Sequence of chain 1.A:
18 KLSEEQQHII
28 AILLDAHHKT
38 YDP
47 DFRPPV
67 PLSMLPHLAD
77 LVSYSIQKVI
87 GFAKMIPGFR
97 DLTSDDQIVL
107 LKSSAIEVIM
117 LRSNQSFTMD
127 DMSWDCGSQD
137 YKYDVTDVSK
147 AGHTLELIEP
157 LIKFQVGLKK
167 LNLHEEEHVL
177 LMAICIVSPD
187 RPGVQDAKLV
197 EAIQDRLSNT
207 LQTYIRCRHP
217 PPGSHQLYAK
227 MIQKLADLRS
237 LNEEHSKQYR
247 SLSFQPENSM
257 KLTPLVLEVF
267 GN

A small-molecule ligand and the protein it binds are described below.
Small molecule (SMILES): C[C@H](CCC(=O)O)[C@H]1CC[C@H]2[C@@H]3CC[C@@H]4C[C@@H](CC(C)(C)O)CC[C@]4(C)[C@H]3CC[C@]12C

Binding-site contacts:
Ligand atom O4A contacts residue SER119 of chain 1.A at 3.9 Å.
Ligand atom C16 contacts residue ILE115 of chain 1.A at 3.9 Å (hydrophobic).
Ligand atom C23 contacts residue TRP130 of chain 1.A at 3.9 Å (hydrophobic).
Ligand atom C27 contacts residue PHE266 of chain 1.A at 3.9 Å (hydrophobic).
Ligand atom C20 contacts residue TRP130 of chain 1.A at 4.0 Å (hydrophobic).
Ligand atom C27 contacts residue VAL262 of chain 1.A at 4.0 Å (hydrophobic).
Ligand atom O28 contacts residue HIS149 of chain 1.A at 2.7 Å (h-bond).
Ligand atom C21 contacts residue TYR139 of chain 1.A at 3.7 Å (hydrophobic).
Ligand atom C24 contacts residue TYR38 of chain 1.A at 3.6 Å (hydrophobic).
Ligand atom C7 contacts residue ILE112 of chain 1.A at 4.0 Å (hydrophobic).
Ligand atom C24 contacts residue SER122 of chain 1.A at 3.4 Å.
Ligand atom C2 contacts residue LEU74 of chain 1.A at 3.8 Å (hydrophobic).
Ligand atom C4 contacts residue VAL78 of chain 1.A at 3.8 Å (hydrophobic).
Ligand atom C24 contacts residue SER119 of chain 1.A at 3.8 Å.
Ligand atom O28 contacts residue HIS241 of chain 1.A at 2.6 Å (h-bond).
Ligand atom C19 contacts residue VAL144 of chain 1.A at 3.9 Å (hydrophobic).
Ligand atom C26 contacts residue HIS149 of chain 1.A at 3.6 Å.
Ligand atom C19 contacts residue ILE154 of chain 1.A at 4.0 Å (hydrophobic).
Ligand atom C23 contacts residue SER122 of chain 1.A at 3.4 Å.
Ligand atom C25 contacts residue HIS241 of chain 1.A at 3.9 Å.
Ligand atom C5 contacts residue HIS149 of chain 1.A at 3.9 Å.
Ligand atom C26 contacts residue LEU71 of chain 1.A at 4.0 Å (hydrophobic).
Ligand atom O4A contacts residue SER122 of chain 1.A at 2.7 Å (h-bond).
Ligand atom C16 contacts residue SER119 of chain 1.A at 3.6 Å.
Ligand atom C23 contacts residue CYS132 of chain 1.A at 3.9 Å (hydrophobic).
Ligand atom C3 contacts residue VAL78 of chain 1.A at 3.9 Å (hydrophobic).
Ligand atom O4A contacts residue TYR38 of chain 1.A at 2.5 Å (h-bond).
Ligand atom O4 contacts residue SER119 of chain 1.A at 3.9 Å.
Ligand atom C26 contacts residue LEU248 of chain 1.A at 3.9 Å (hydrophobic).
Ligand atom C2 contacts residue VAL78 of chain 1.A at 3.9 Å (hydrophobic).
Ligand atom O28 contacts residue TYR245 of chain 1.A at 4.0 Å.
Ligand atom C22 contacts residue SER119 of chain 1.A at 3.6 Å.
Ligand atom C23 contacts residue SER119 of chain 1.A at 3.9 Å.
Ligand atom C29 contacts residue HIS149 of chain 1.A at 3.5 Å.
Ligand atom C18 contacts residue TRP130 of chain 1.A at 3.7 Å (hydrophobic).
Ligand atom C1 contacts residue ALA147 of chain 1.A at 3.6 Å (hydrophobic).
Ligand atom C25 contacts residue HIS149 of chain 1.A at 3.5 Å.
Ligand atom C18 contacts residue LEU157 of chain 1.A at 4.0 Å (hydrophobic).
Ligand atom O4 contacts residue TYR38 of chain 1.A at 3.7 Å.
Ligand atom C11 contacts residue VAL144 of chain 1.A at 4.0 Å (hydrophobic).